Binding-site contacts:
Ligand atom CG2 contacts residue ARG132 of chain 1.A at 3.6 Å.
Ligand atom NE contacts residue ASN137 of chain 1.A at 3.5 Å (h-bond).
Ligand atom CB contacts residue CYS133 of chain 1.A at 3.4 Å (hydrophobic).
Ligand atom OG1 contacts residue ARG132 of chain 1.A at 3.2 Å.
Ligand atom CA contacts residue GLU223 of chain 1.A at 3.7 Å.
Ligand atom O contacts residue PHE113 of chain 1.A at 3.0 Å.
Ligand atom CD contacts residue ASP222 of chain 1.A at 3.2 Å.
Ligand atom NE contacts residue GLU135 of chain 1.A at 3.5 Å (salt-bridge).
Ligand atom NE contacts residue ASP222 of chain 1.A at 3.6 Å.
Ligand atom CG contacts residue GLU135 of chain 1.A at 3.0 Å.
Ligand atom O contacts residue LYS123 of chain 1.A at 3.8 Å.
Ligand atom CD1 contacts residue ILE130 of chain 1.A at 3.4 Å (hydrophobic).
Ligand atom N contacts residue CYS133 of chain 1.A at 3.2 Å (h-bond).
Ligand atom NH1 contacts residue CYS114 of chain 1.A at 3.6 Å (h-bond).
Ligand atom CD1 contacts residue CYS133 of chain 1.A at 3.8 Å (hydrophobic).
Ligand atom CA contacts residue LYS123 of chain 1.A at 3.6 Å.
Ligand atom N contacts residue CYS133 of chain 1.A at 2.8 Å (h-bond).
Ligand atom CZ contacts residue GLU135 of chain 1.A at 3.3 Å.
Ligand atom N contacts residue ILE221 of chain 1.A at 3.3 Å.
Ligand atom CB contacts residue GLU223 of chain 1.A at 3.2 Å.
Ligand atom C contacts residue CYS133 of chain 1.A at 3.5 Å (hydrophobic).
Ligand atom O contacts residue GLU135 of chain 1.A at 2.9 Å (salt-bridge).
Ligand atom NH2 contacts residue ILE130 of chain 1.A at 2.8 Å (h-bond).
Ligand atom OD1 contacts residue CYS133 of chain 1.A at 3.5 Å (h-bond).
Ligand atom NH2 contacts residue GLU135 of chain 1.A at 3.3 Å (salt-bridge).
Ligand atom CB contacts residue PHE119 of chain 1.A at 3.4 Å (hydrophobic).
Ligand atom CG2 contacts residue ARG131 of chain 1.A at 3.4 Å.
Ligand atom NH1 contacts residue PHE119 of chain 1.A at 3.0 Å.
Ligand atom NH2 contacts residue CYS114 of chain 1.A at 2.9 Å (h-bond).
Ligand atom OG1 contacts residue CYS133 of chain 1.A at 3.0 Å (h-bond).
Ligand atom O contacts residue LYS123 of chain 1.A at 3.2 Å.
Ligand atom O contacts residue GLU135 of chain 1.A at 2.9 Å (salt-bridge).
Ligand atom NH2 contacts residue ILE136 of chain 1.A at 3.1 Å (h-bond).
Ligand atom N contacts residue GLU223 of chain 1.A at 3.1 Å (salt-bridge).
Ligand atom NH2 contacts residue LYS17 of chain 1.A at 3.6 Å.
Ligand atom CA contacts residue ILE221 of chain 1.A at 3.7 Å (hydrophobic).
Ligand atom CZ contacts residue CYS114 of chain 1.A at 3.6 Å (hydrophobic).
Ligand atom O contacts residue LYS134 of chain 1.A at 3.6 Å.
Ligand atom CA contacts residue CYS133 of chain 1.A at 3.4 Å (hydrophobic).
Ligand atom OD2 contacts residue LYS134 of chain 1.A at 3.7 Å.

The small molecule below binds the protein below.
Small molecule (SMILES): CC(C)C[C@H](NC(=O)[C@H](CCC(=O)O)NC(=O)[C@H](CC1=NC=NC1)NC(=O)[C@@H](NC(=O)[C@H](CCCN=C(N)N)NC(=O)[C@H](CC(=O)O)NC(=O)[C@H](CCCN=C(N)N)NC(=O)[C@H](C)N)[C@@H](C)O)C(=O)N[C@H](C=O)CCCN=C(N)N

Sequence of chain 1.A:
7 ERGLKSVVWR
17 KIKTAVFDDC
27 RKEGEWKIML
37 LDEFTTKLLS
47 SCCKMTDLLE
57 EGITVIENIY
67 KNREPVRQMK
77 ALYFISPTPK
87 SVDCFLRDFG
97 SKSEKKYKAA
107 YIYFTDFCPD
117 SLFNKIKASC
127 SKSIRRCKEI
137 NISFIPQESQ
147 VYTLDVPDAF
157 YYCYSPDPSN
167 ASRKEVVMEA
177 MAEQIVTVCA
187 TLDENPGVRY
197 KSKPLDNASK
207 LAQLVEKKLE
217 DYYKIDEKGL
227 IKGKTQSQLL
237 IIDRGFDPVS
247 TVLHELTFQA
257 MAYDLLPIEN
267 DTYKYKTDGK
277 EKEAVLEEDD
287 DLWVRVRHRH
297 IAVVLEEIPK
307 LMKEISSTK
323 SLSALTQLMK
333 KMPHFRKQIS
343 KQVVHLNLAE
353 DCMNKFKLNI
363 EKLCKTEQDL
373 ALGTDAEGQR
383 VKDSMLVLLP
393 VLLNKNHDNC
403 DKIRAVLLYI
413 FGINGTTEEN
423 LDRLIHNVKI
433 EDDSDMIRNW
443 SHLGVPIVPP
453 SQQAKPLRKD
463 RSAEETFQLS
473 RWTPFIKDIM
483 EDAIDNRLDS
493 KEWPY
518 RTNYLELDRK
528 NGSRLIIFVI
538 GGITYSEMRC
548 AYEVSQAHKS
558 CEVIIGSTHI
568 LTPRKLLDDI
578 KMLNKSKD